Sequence of chain 4.A:
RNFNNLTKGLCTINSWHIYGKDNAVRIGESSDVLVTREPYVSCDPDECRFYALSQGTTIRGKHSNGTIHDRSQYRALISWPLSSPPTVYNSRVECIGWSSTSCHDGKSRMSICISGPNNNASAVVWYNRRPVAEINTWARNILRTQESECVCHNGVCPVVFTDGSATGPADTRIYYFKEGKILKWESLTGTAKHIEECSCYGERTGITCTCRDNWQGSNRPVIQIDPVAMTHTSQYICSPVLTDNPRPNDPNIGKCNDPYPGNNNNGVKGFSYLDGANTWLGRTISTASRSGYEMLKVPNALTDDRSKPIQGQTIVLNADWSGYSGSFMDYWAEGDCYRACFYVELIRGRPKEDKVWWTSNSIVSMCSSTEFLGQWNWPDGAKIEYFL

Binding-site contacts:
Ligand atom O3 contacts residue ARG292 of chain 4.A at 3.0 Å (salt-bridge).
Ligand atom O3 contacts residue GLN320 of chain 4.A at 3.3 Å.
Ligand atom C8 contacts residue ASN128 of chain 1.A at 3.6 Å.
Ligand atom O5 contacts residue ARG292 of chain 4.A at 3.2 Å (salt-bridge).
Ligand atom O4 contacts residue THR296 of chain 4.A at 3.4 Å.
Ligand atom O6 contacts residue ASP259 of chain 4.A at 2.7 Å (salt-bridge).
Ligand atom O5 contacts residue ASN129 of chain 1.A at 2.3 Å (h-bond).
Ligand atom C3 contacts residue GLU303 of chain 4.A at 3.4 Å.
Ligand atom C6 contacts residue ASP259 of chain 4.A at 3.6 Å.
Ligand atom C1 contacts residue ASN129 of chain 1.A at 1.4 Å.
Ligand atom O2 contacts residue ASN258 of chain 4.A at 3.2 Å (h-bond).
Ligand atom O4 contacts residue ARG292 of chain 4.A at 3.6 Å.
Ligand atom O6 contacts residue ILE319 of chain 4.A at 3.4 Å (h-bond).
Ligand atom C6 contacts residue PRO318 of chain 4.A at 3.6 Å (hydrophobic).
Ligand atom O5 contacts residue GLY383 of chain 4.A at 3.4 Å.
Ligand atom C4 contacts residue GLU303 of chain 4.A at 3.6 Å.
Ligand atom N2 contacts residue ASN129 of chain 1.A at 3.0 Å (h-bond).
Ligand atom O3 contacts residue ASP259 of chain 4.A at 3.1 Å (salt-bridge).
Ligand atom C6 contacts residue LEU382 of chain 4.A at 3.3 Å (hydrophobic).
Ligand atom C6 contacts residue ILE294 of chain 4.A at 3.4 Å (hydrophobic).
Ligand atom O5 contacts residue GLN384 of chain 4.A at 3.4 Å (h-bond).
Ligand atom C6 contacts residue GLN320 of chain 4.A at 3.7 Å.
Ligand atom O3 contacts residue GLU303 of chain 4.A at 2.6 Å (salt-bridge).
Ligand atom C5 contacts residue ARG292 of chain 4.A at 3.6 Å.
Ligand atom O3 contacts residue ASN258 of chain 4.A at 2.8 Å (h-bond).
Ligand atom C3 contacts residue GLY321 of chain 4.A at 3.2 Å.
Ligand atom O4 contacts residue ARG256 of chain 4.A at 3.1 Å (salt-bridge).
Ligand atom C5 contacts residue ASN129 of chain 1.A at 3.6 Å.
Ligand atom O4 contacts residue GLY321 of chain 4.A at 3.6 Å.
Ligand atom O6 contacts residue GLN384 of chain 4.A at 3.3 Å.
Ligand atom C2 contacts residue ASN129 of chain 1.A at 2.5 Å.
Ligand atom C6 contacts residue ILE319 of chain 4.A at 3.5 Å (hydrophobic).
Ligand atom O2 contacts residue GLY321 of chain 4.A at 3.2 Å.
Ligand atom O4 contacts residue GLU303 of chain 4.A at 2.7 Å (salt-bridge).
Ligand atom O6 contacts residue ILE294 of chain 4.A at 2.6 Å (h-bond).
Ligand atom C5 contacts residue ILE319 of chain 4.A at 3.6 Å (hydrophobic).
Ligand atom O2 contacts residue LEU305 of chain 4.A at 3.5 Å.
Ligand atom O3 contacts residue GLY321 of chain 4.A at 3.0 Å (h-bond).
Ligand atom O5 contacts residue ASP259 of chain 4.A at 3.6 Å.
Ligand atom C7 contacts residue ASN129 of chain 1.A at 3.6 Å.

Sequence of chain 1.A:
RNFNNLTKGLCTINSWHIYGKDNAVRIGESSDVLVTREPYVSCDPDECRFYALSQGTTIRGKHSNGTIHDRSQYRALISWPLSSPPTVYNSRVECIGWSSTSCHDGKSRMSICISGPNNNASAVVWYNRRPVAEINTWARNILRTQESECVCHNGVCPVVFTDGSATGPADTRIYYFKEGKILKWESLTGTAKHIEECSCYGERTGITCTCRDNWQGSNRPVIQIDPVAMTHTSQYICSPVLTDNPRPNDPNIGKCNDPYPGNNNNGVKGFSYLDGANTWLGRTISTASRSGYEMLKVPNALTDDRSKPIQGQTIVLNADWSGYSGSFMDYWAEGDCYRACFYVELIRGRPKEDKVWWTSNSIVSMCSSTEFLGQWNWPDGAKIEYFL

This protein binds this small molecule.
Small molecule (SMILES): CC(=O)N[C@H]1[C@H](O[C@H]2[C@H](O)[C@@H](NC(C)=O)CO[C@@H]2CO)O[C@H](CO)[C@@H](O[C@@H]2O[C@H](CO[C@H]3O[C@H](CO[C@H]4O[C@H](CO)[C@@H](O)[C@H](O)[C@@H]4O)[C@@H](O)[C@H](O[C@H]4O[C@H](CO)[C@@H](O)[C@H](O)[C@@H]4O)[C@@H]3O)[C@@H](O)[C@H](O[C@H]3O[C@H](CO)[C@@H](O)[C@H](O)[C@@H]3O[C@H]3O[C@H](CO)[C@@H](O)[C@H](O)[C@@H]3O[C@H]3O[C@H](CO)[C@@H](O)[C@H](O)[C@@H]3O)[C@@H]2O)[C@@H]1O